The protein below binds the small molecule below.
Small molecule (SMILES): O=C(O)[C@H]1OC(=O)[C@H](O)[C@@H](O)[C@H]1O

Sequence of chain 2.B:
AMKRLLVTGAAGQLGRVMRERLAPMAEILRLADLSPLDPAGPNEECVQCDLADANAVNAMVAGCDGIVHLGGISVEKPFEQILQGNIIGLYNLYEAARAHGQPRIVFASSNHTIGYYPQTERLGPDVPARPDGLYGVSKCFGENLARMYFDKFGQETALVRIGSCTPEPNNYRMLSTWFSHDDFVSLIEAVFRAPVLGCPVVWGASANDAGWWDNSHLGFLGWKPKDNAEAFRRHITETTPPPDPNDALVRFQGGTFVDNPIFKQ

Binding-site contacts:
Ligand atom O6B contacts residue GLY164 of chain 2.B at 3.6 Å (h-bond).
Ligand atom C6 contacts residue SER165 of chain 2.B at 3.8 Å.
Ligand atom C5 contacts residue NAI1 of chain 2.J at 3.8 Å.
Ligand atom O1 contacts residue SER75 of chain 2.B at 4.1 Å.
Ligand atom O6B contacts residue HIS113 of chain 2.B at 3.3 Å (h-bond).
Ligand atom O6B contacts residue ASN112 of chain 2.B at 3.1 Å (h-bond).
Ligand atom O3 contacts residue VAL76 of chain 2.B at 4.1 Å.
Ligand atom C2 contacts residue NAI1 of chain 2.J at 3.8 Å.
Ligand atom O6A contacts residue ARG174 of chain 2.B at 3.6 Å (salt-bridge).
Ligand atom O2 contacts residue TYR136 of chain 2.B at 3.7 Å.
Ligand atom O5 contacts residue ASN112 of chain 2.B at 3.8 Å.
Ligand atom C3 contacts residue SER75 of chain 2.B at 4.1 Å.
Ligand atom C5 contacts residue HIS113 of chain 2.B at 3.6 Å.
Ligand atom C6 contacts residue GLY164 of chain 2.B at 3.5 Å.
Ligand atom O2 contacts residue NAI1 of chain 2.J at 3.3 Å.
Ligand atom O6A contacts residue GLY164 of chain 2.B at 3.7 Å.
Ligand atom O1 contacts residue HIS113 of chain 2.B at 3.3 Å.
Ligand atom O1 contacts residue SER111 of chain 2.B at 2.8 Å (h-bond).
Ligand atom C2 contacts residue SER75 of chain 2.B at 3.0 Å.
Ligand atom C1 contacts residue TYR136 of chain 2.B at 3.7 Å (hydrophobic).
Ligand atom O3 contacts residue SER75 of chain 2.B at 4.2 Å.
Ligand atom O6A contacts residue SER165 of chain 2.B at 2.9 Å (h-bond).
Ligand atom O4 contacts residue PHE258 of chain 2.B at 3.5 Å.
Ligand atom C1 contacts residue SER111 of chain 2.B at 4.0 Å.
Ligand atom O5 contacts residue NAI1 of chain 2.J at 3.7 Å.
Ligand atom O1 contacts residue NAI1 of chain 2.J at 2.6 Å.
Ligand atom C5 contacts residue GLY164 of chain 2.B at 4.0 Å.
Ligand atom C1 contacts residue SER75 of chain 2.B at 3.8 Å.
Ligand atom C2 contacts residue TYR136 of chain 2.B at 4.2 Å (hydrophobic).
Ligand atom C3 contacts residue NAI1 of chain 2.J at 4.2 Å.
Ligand atom O5 contacts residue HIS113 of chain 2.B at 2.6 Å (h-bond).
Ligand atom O1 contacts residue TYR136 of chain 2.B at 2.6 Å (h-bond).
Ligand atom C1 contacts residue NAI1 of chain 2.J at 3.3 Å.
Ligand atom O6B contacts residue SER165 of chain 2.B at 4.0 Å.
Ligand atom C6 contacts residue ASN112 of chain 2.B at 4.0 Å.
Ligand atom O6B contacts residue ARG174 of chain 2.B at 2.7 Å (salt-bridge).
Ligand atom C6 contacts residue HIS113 of chain 2.B at 4.0 Å.
Ligand atom O2 contacts residue SER75 of chain 2.B at 2.7 Å (h-bond).
Ligand atom C1 contacts residue HIS113 of chain 2.B at 3.3 Å.
Ligand atom C6 contacts residue ARG174 of chain 2.B at 3.7 Å.